Binding-site contacts:
Ligand atom C3 contacts residue GLU17 of chain 1.A at 3.9 Å.
Ligand atom C contacts residue ILE11 of chain 1.A at 4.0 Å (hydrophobic).
Ligand atom C contacts residue HIS77 of chain 1.A at 4.0 Å.
Ligand atom C3 contacts residue LYS9 of chain 1.A at 4.2 Å.
Ligand atom C14 contacts residue GLU17 of chain 1.A at 4.3 Å.
Ligand atom C14 contacts residue LYS9 of chain 1.A at 3.8 Å.
Ligand atom C13 contacts residue ILE11 of chain 1.A at 3.5 Å (hydrophobic).
Ligand atom C2 contacts residue HIS77 of chain 1.A at 4.4 Å.
Ligand atom C13 contacts residue LYS9 of chain 1.A at 4.4 Å.
Ligand atom C4 contacts residue GLU17 of chain 1.A at 3.6 Å.
Ligand atom C2 contacts residue LYS9 of chain 1.A at 4.1 Å.
Ligand atom C1 contacts residue LYS9 of chain 1.A at 4.2 Å.
Ligand atom C14 contacts residue ILE11 of chain 1.A at 3.1 Å (hydrophobic).
Ligand atom F contacts residue PHE78 of chain 1.A at 4.2 Å.
Ligand atom C1 contacts residue HIS77 of chain 1.A at 3.5 Å.
Ligand atom F contacts residue LYS9 of chain 1.A at 3.9 Å.
Ligand atom C contacts residue LYS9 of chain 1.A at 3.8 Å.
Ligand atom F contacts residue ILE11 of chain 1.A at 3.9 Å.
Ligand atom F contacts residue HIS77 of chain 1.A at 3.3 Å.
Ligand atom C13 contacts residue GLU17 of chain 1.A at 3.6 Å.

Sequence of chain 1.A:
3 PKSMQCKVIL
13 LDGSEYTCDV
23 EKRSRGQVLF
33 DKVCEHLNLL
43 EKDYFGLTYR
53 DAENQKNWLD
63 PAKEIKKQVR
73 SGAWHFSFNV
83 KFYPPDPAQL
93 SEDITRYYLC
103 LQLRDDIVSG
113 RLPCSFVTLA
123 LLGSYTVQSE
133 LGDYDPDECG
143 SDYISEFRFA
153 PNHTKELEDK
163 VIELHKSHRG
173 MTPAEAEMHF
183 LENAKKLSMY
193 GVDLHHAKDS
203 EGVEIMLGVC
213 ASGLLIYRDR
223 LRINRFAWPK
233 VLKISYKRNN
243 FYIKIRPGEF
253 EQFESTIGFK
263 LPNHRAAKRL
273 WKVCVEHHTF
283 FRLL

The small molecule below binds the protein below.
Small molecule (SMILES): N#Cc1ccc(CNCc2ccc(F)cc2)cc1